Binding-site contacts:
Ligand atom C5 contacts residue GLN20 of chain 1.B at 4.4 Å.
Ligand atom O7 contacts residue ASN28 of chain 1.B at 4.5 Å.
Ligand atom C2 contacts residue ASN28 of chain 1.B at 2.9 Å.
Ligand atom O5 contacts residue ASN28 of chain 1.B at 1.9 Å (h-bond).
Ligand atom N2 contacts residue ASN28 of chain 1.B at 3.5 Å (h-bond).
Ligand atom O5 contacts residue GLN20 of chain 1.B at 4.0 Å.
Ligand atom C7 contacts residue ASN28 of chain 1.B at 4.2 Å.
Ligand atom C6 contacts residue ASN28 of chain 1.B at 4.0 Å.
Ligand atom O7 contacts residue ASP22 of chain 1.B at 4.3 Å.
Ligand atom C1 contacts residue ASN28 of chain 1.B at 1.4 Å.
Ligand atom C5 contacts residue ASN28 of chain 1.B at 3.1 Å.
Ligand atom C3 contacts residue ASN28 of chain 1.B at 3.9 Å.
Ligand atom C4 contacts residue ASN28 of chain 1.B at 4.1 Å.
Ligand atom C1 contacts residue GLN20 of chain 1.B at 3.5 Å.

Sequence of chain 1.B:
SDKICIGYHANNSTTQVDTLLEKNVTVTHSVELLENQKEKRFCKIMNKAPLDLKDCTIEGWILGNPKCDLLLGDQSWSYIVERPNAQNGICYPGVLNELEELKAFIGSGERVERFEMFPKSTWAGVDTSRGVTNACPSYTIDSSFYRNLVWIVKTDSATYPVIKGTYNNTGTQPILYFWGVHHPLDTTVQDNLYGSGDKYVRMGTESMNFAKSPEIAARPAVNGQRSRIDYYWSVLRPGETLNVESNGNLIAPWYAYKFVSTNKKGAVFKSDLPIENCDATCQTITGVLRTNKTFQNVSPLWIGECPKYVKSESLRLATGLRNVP

This small molecule binds to this protein.
Small molecule (SMILES): CC(=O)N[C@@H]1[C@@H](O)[C@H](O)[C@@H](CO)O[C@H]1O